This protein binds this small molecule.
Small molecule (SMILES): Cc1cn([C@H]2C[C@H](OP(=O)(O)O)[C@@H](COP(=O)(O)O)O2)c(=O)[nH]c1=O

Sequence of chain 1.A:
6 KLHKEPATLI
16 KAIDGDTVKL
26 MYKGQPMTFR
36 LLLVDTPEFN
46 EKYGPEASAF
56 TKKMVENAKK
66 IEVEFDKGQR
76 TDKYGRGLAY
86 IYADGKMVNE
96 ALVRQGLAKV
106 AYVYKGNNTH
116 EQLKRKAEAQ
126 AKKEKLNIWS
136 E

Binding-site contacts:
Ligand atom O4 contacts residue LEU37 of chain 1.A at 3.7 Å.
Ligand atom O5' contacts residue ARG35 of chain 1.A at 3.6 Å.
Ligand atom O5' contacts residue ARG81 of chain 1.A at 3.0 Å (salt-bridge).
Ligand atom C2 contacts residue ASP77 of chain 1.A at 4.0 Å.
Ligand atom P2 contacts residue ARG81 of chain 1.A at 3.9 Å.
Ligand atom P1 contacts residue LYS78 of chain 1.A at 3.5 Å.
Ligand atom C4' contacts residue ARG81 of chain 1.A at 3.8 Å.
Ligand atom C4 contacts residue TYR109 of chain 1.A at 3.6 Å (hydrophobic).
Ligand atom O4 contacts residue LEU83 of chain 1.A at 3.7 Å.
Ligand atom N3 contacts residue LEU83 of chain 1.A at 3.9 Å.
Ligand atom C4 contacts residue LEU83 of chain 1.A at 3.7 Å (hydrophobic).
Ligand atom O5P contacts residue ARG81 of chain 1.A at 2.7 Å (salt-bridge).
Ligand atom O1P contacts residue LYS78 of chain 1.A at 3.1 Å (salt-bridge).
Ligand atom O4 contacts residue TYR109 of chain 1.A at 3.9 Å.
Ligand atom P1 contacts residue TYR79 of chain 1.A at 3.5 Å.
Ligand atom N3 contacts residue TYR109 of chain 1.A at 3.3 Å.
Ligand atom C5' contacts residue ARG81 of chain 1.A at 3.9 Å.
Ligand atom O4P contacts residue ASP40 of chain 1.A at 3.3 Å (salt-bridge).
Ligand atom O4P contacts residue TYR107 of chain 1.A at 4.0 Å.
Ligand atom C5 contacts residue TYR107 of chain 1.A at 4.0 Å (hydrophobic).
Ligand atom C5M contacts residue TYR107 of chain 1.A at 3.8 Å (hydrophobic).
Ligand atom O5P contacts residue ARG35 of chain 1.A at 2.9 Å (salt-bridge).
Ligand atom O2P contacts residue TYR79 of chain 1.A at 2.6 Å (h-bond).
Ligand atom C2 contacts residue TYR109 of chain 1.A at 3.7 Å (hydrophobic).
Ligand atom C5M contacts residue ARG35 of chain 1.A at 3.6 Å.
Ligand atom O2P contacts residue LYS78 of chain 1.A at 3.5 Å (salt-bridge).
Ligand atom P2 contacts residue ARG35 of chain 1.A at 3.5 Å.
Ligand atom C3' contacts residue TYR107 of chain 1.A at 3.9 Å (hydrophobic).
Ligand atom O3' contacts residue LYS78 of chain 1.A at 3.2 Å (salt-bridge).
Ligand atom C1' contacts residue ARG81 of chain 1.A at 4.0 Å.
Ligand atom O2 contacts residue ASP77 of chain 1.A at 3.9 Å.
Ligand atom C2' contacts residue TYR107 of chain 1.A at 3.9 Å (hydrophobic).
Ligand atom O1P contacts residue TYR79 of chain 1.A at 3.5 Å (h-bond).
Ligand atom O4' contacts residue ARG81 of chain 1.A at 2.9 Å (salt-bridge).
Ligand atom O4P contacts residue ARG35 of chain 1.A at 2.8 Å (salt-bridge).
Ligand atom O2 contacts residue TYR109 of chain 1.A at 3.9 Å.
Ligand atom C5' contacts residue TYR107 of chain 1.A at 3.6 Å (hydrophobic).
Ligand atom C2' contacts residue TYR109 of chain 1.A at 3.5 Å (hydrophobic).
Ligand atom C5 contacts residue LEU83 of chain 1.A at 4.1 Å (hydrophobic).
Ligand atom O4P contacts residue CA1 of chain 1.B at 3.3 Å.